Binding-site contacts:
Ligand atom C6 contacts residue ARG33 of chain 19.B at 3.7 Å.
Ligand atom O7 contacts residue PRO31 of chain 19.B at 3.0 Å (h-bond).
Ligand atom C7 contacts residue PRO31 of chain 19.B at 3.2 Å (hydrophobic).
Ligand atom C2 contacts residue PRO31 of chain 19.B at 4.0 Å (hydrophobic).
Ligand atom C5 contacts residue ASN70 of chain 19.B at 3.7 Å.
Ligand atom C4 contacts residue ASN70 of chain 19.B at 4.2 Å.
Ligand atom C7 contacts residue ASN70 of chain 19.B at 3.4 Å.
Ligand atom O5 contacts residue ARG33 of chain 19.B at 4.3 Å.
Ligand atom N2 contacts residue ASN70 of chain 19.B at 2.9 Å (h-bond).
Ligand atom N2 contacts residue ASN32 of chain 19.B at 4.2 Å.
Ligand atom C1 contacts residue ASN70 of chain 19.B at 1.4 Å.
Ligand atom O7 contacts residue SER71 of chain 19.B at 4.4 Å.
Ligand atom C2 contacts residue ASN70 of chain 19.B at 2.5 Å.
Ligand atom O6 contacts residue ARG33 of chain 19.B at 3.0 Å (salt-bridge).
Ligand atom O5 contacts residue ASN70 of chain 19.B at 2.4 Å (h-bond).
Ligand atom C1 contacts residue ARG33 of chain 19.B at 4.1 Å.
Ligand atom C8 contacts residue ASN70 of chain 19.B at 3.9 Å.
Ligand atom O3 contacts residue PRO31 of chain 19.B at 4.2 Å.
Ligand atom N2 contacts residue PRO31 of chain 19.B at 2.8 Å (h-bond).
Ligand atom C5 contacts residue ARG33 of chain 19.B at 3.9 Å.
Ligand atom C3 contacts residue ASN70 of chain 19.B at 3.8 Å.
Ligand atom O7 contacts residue ASN70 of chain 19.B at 3.5 Å (h-bond).
Ligand atom C3 contacts residue PRO31 of chain 19.B at 4.1 Å (hydrophobic).

Sequence of chain 19.B:
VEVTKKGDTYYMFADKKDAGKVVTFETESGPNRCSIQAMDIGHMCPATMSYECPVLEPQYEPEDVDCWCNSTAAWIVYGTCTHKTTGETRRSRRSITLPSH

The small molecule below binds the protein below.
Small molecule (SMILES): CC(=O)N[C@@H]1[C@@H](O)[C@H](O)[C@@H](CO)O[C@H]1O